Sequence of chain 3.C:
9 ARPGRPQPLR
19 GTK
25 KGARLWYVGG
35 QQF

This small molecule binds to this protein.
Small molecule (SMILES): Nc1ccn([C@H]2C[C@H](O)[C@@H](COP(=O)(O)O)O2)c(=O)n1

Sequence of chain 4.A:
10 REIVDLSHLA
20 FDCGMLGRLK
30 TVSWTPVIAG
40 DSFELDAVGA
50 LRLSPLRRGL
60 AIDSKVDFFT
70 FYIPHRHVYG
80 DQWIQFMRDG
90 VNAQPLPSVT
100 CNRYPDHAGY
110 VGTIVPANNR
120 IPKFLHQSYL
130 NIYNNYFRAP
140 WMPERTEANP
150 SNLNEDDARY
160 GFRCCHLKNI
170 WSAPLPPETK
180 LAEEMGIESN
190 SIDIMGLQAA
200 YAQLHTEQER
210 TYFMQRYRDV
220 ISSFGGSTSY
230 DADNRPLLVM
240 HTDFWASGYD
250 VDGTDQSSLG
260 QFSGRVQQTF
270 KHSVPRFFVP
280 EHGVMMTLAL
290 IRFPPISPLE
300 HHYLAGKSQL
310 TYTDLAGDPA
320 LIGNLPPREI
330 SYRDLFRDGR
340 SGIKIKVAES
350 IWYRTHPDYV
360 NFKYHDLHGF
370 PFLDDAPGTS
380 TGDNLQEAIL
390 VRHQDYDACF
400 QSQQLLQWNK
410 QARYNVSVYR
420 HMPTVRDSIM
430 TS

Binding-site contacts:
Ligand atom OP2 contacts residue ARG412 of chain 4.A at 1.4 Å (salt-bridge).
Ligand atom OP1 contacts residue ARG412 of chain 4.A at 3.8 Å.
Ligand atom OP2 contacts residue LYS21 of chain 3.C at 2.7 Å (salt-bridge).
Ligand atom C1' contacts residue ASN414 of chain 4.A at 4.1 Å.
Ligand atom C2' contacts residue VAL47 of chain 4.A at 4.3 Å (hydrophobic).
Ligand atom O4' contacts residue ASN414 of chain 4.A at 2.9 Å (h-bond).
Ligand atom OP2 contacts residue ARG18 of chain 3.C at 3.7 Å.
Ligand atom C5' contacts residue ASN414 of chain 4.A at 3.3 Å.
Ligand atom C4' contacts residue VAL47 of chain 4.A at 4.1 Å (hydrophobic).
Ligand atom C5' contacts residue ARG412 of chain 4.A at 3.0 Å.
Ligand atom P contacts residue ARG412 of chain 4.A at 2.6 Å.
Ligand atom C3' contacts residue ASN414 of chain 4.A at 4.5 Å.
Ligand atom OP1 contacts residue LYS21 of chain 3.C at 3.9 Å.
Ligand atom C3' contacts residue VAL47 of chain 4.A at 4.0 Å (hydrophobic).
Ligand atom C4' contacts residue ASN414 of chain 4.A at 3.0 Å.
Ligand atom O3' contacts residue VAL47 of chain 4.A at 3.1 Å.
Ligand atom OP1 contacts residue ARG18 of chain 3.C at 4.0 Å.
Ligand atom O3' contacts residue ARG412 of chain 4.A at 4.3 Å.
Ligand atom P contacts residue LYS21 of chain 3.C at 3.4 Å.
Ligand atom O5' contacts residue ARG412 of chain 4.A at 3.1 Å (salt-bridge).
Ligand atom C4' contacts residue ARG412 of chain 4.A at 4.4 Å.